Sequence of chain 1.A:
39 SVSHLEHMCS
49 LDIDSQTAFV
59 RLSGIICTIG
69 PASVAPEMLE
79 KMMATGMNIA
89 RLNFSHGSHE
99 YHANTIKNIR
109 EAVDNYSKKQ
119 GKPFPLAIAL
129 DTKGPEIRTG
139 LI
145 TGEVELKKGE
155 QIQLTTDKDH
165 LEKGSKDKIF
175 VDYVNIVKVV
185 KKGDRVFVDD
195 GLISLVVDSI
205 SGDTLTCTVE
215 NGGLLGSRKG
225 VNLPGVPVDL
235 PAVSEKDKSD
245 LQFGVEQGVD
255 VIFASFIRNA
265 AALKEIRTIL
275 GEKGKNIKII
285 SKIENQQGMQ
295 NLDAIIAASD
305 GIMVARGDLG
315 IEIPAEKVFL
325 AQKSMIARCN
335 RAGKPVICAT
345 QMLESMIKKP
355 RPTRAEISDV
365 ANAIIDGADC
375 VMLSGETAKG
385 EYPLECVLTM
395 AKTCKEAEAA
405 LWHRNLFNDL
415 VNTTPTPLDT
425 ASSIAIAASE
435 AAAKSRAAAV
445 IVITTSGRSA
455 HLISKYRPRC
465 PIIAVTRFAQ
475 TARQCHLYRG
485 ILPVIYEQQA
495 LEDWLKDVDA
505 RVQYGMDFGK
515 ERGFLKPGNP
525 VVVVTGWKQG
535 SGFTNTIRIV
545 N

The small molecule below binds the protein below.
Small molecule (SMILES): O=P(O)(O)OC[C@H]1O[C@](O)(COP(=O)(O)O)[C@@H](O)[C@@H]1O

Binding-site contacts:
Ligand atom P2 contacts residue GLY536 of chain 1.A at 3.6 Å.
Ligand atom O4P contacts residue GLY451 of chain 1.A at 3.5 Å (h-bond).
Ligand atom O4P contacts residue THR448 of chain 1.A at 2.2 Å (h-bond).
Ligand atom O6 contacts residue SER535 of chain 1.A at 3.0 Å (h-bond).
Ligand atom O1P contacts residue TRP498 of chain 1.A at 2.5 Å (h-bond).
Ligand atom P2 contacts residue SER450 of chain 1.A at 3.3 Å.
Ligand atom O6 contacts residue GLY536 of chain 1.A at 3.2 Å.
Ligand atom O4P contacts residue THR449 of chain 1.A at 2.6 Å (h-bond).
Ligand atom O5P contacts residue SER450 of chain 1.A at 2.3 Å (h-bond).
Ligand atom O6P contacts residue SER453 of chain 1.A at 3.8 Å.
Ligand atom C1 contacts residue TRP498 of chain 1.A at 3.4 Å (hydrophobic).
Ligand atom C6 contacts residue SER535 of chain 1.A at 3.4 Å.
Ligand atom O3P contacts residue THR449 of chain 1.A at 3.2 Å (h-bond).
Ligand atom O2P contacts residue GLN533 of chain 1.A at 3.3 Å.
Ligand atom O5P contacts residue GLY536 of chain 1.A at 3.3 Å.
Ligand atom O6P contacts residue THR448 of chain 1.A at 3.6 Å (h-bond).
Ligand atom C6 contacts residue PHE537 of chain 1.A at 3.7 Å (hydrophobic).
Ligand atom C3 contacts residue TRP498 of chain 1.A at 3.9 Å (hydrophobic).
Ligand atom O5 contacts residue THR449 of chain 1.A at 3.7 Å.
Ligand atom O6P contacts residue GLY536 of chain 1.A at 3.8 Å.
Ligand atom O6 contacts residue PHE537 of chain 1.A at 3.8 Å.
Ligand atom P2 contacts residue THR448 of chain 1.A at 3.4 Å.
Ligand atom O4 contacts residue SER535 of chain 1.A at 2.9 Å (h-bond).
Ligand atom O1 contacts residue THR449 of chain 1.A at 3.3 Å (h-bond).
Ligand atom O4 contacts residue GLY534 of chain 1.A at 3.4 Å (h-bond).
Ligand atom O2 contacts residue ILE447 of chain 1.A at 3.1 Å (h-bond).
Ligand atom O3P contacts residue ARG505 of chain 1.A at 3.5 Å (salt-bridge).
Ligand atom C6 contacts residue THR538 of chain 1.A at 3.5 Å.
Ligand atom P1 contacts residue TRP498 of chain 1.A at 3.7 Å.
Ligand atom C4 contacts residue SER535 of chain 1.A at 3.2 Å.
Ligand atom O3 contacts residue THR529 of chain 1.A at 3.6 Å.
Ligand atom O4 contacts residue LYS532 of chain 1.A at 3.1 Å (salt-bridge).
Ligand atom O4P contacts residue SER450 of chain 1.A at 2.9 Å (h-bond).
Ligand atom C4 contacts residue PHE537 of chain 1.A at 3.9 Å (hydrophobic).
Ligand atom C5 contacts residue SER535 of chain 1.A at 3.3 Å.
Ligand atom P1 contacts residue ARG505 of chain 1.A at 3.9 Å.
Ligand atom P1 contacts residue THR449 of chain 1.A at 3.7 Å.
Ligand atom O3 contacts residue GLY530 of chain 1.A at 3.2 Å (h-bond).
Ligand atom O6P contacts residue THR538 of chain 1.A at 3.7 Å.
Ligand atom O1P contacts residue ARG505 of chain 1.A at 3.1 Å (salt-bridge).